Binding-site contacts:
Ligand atom C21 contacts residue TRP259 of chain 1.P at 3.2 Å (hydrophobic).
Ligand atom C23 contacts residue TRP259 of chain 1.P at 4.2 Å (hydrophobic).
Ligand atom C13 contacts residue TRP259 of chain 1.P at 4.4 Å (hydrophobic).
Ligand atom C20 contacts residue TRP258 of chain 1.P at 4.4 Å (hydrophobic).
Ligand atom C11 contacts residue TRP259 of chain 1.P at 3.9 Å (hydrophobic).
Ligand atom C1 contacts residue TRP116 of chain 1.P at 4.1 Å (hydrophobic).
Ligand atom O12 contacts residue TRP258 of chain 1.P at 3.0 Å (h-bond).
Ligand atom C2 contacts residue TRP116 of chain 1.P at 3.6 Å (hydrophobic).
Ligand atom C23 contacts residue TRP258 of chain 1.P at 3.9 Å (hydrophobic).
Ligand atom C8 contacts residue SER261 of chain 1.P at 4.5 Å.
Ligand atom O26 contacts residue VAL254 of chain 1.P at 3.9 Å.
Ligand atom C3 contacts residue PRO117 of chain 1.P at 4.2 Å (hydrophobic).
Ligand atom O12 contacts residue TRP259 of chain 1.P at 2.2 Å (h-bond).
Ligand atom C14 contacts residue SER261 of chain 1.P at 4.5 Å.
Ligand atom C13 contacts residue TRP258 of chain 1.P at 4.2 Å (hydrophobic).
Ligand atom C20 contacts residue TRP259 of chain 1.P at 4.3 Å (hydrophobic).
Ligand atom O3 contacts residue PRO117 of chain 1.P at 3.3 Å.
Ligand atom O25 contacts residue TRP258 of chain 1.P at 3.2 Å.
Ligand atom C3 contacts residue SER261 of chain 1.P at 3.7 Å.
Ligand atom C17 contacts residue TRP258 of chain 1.P at 3.7 Å (hydrophobic).
Ligand atom O12 contacts residue SER261 of chain 1.P at 3.4 Å (h-bond).
Ligand atom C14 contacts residue TRP258 of chain 1.P at 4.2 Å (hydrophobic).
Ligand atom C24 contacts residue TRP258 of chain 1.P at 3.9 Å (hydrophobic).
Ligand atom C16 contacts residue TRP258 of chain 1.P at 3.3 Å (hydrophobic).
Ligand atom C15 contacts residue TRP258 of chain 1.P at 4.4 Å (hydrophobic).
Ligand atom C4 contacts residue SER261 of chain 1.P at 3.8 Å.
Ligand atom C2 contacts residue SER261 of chain 1.P at 3.9 Å.
Ligand atom C2 contacts residue PRO117 of chain 1.P at 4.0 Å (hydrophobic).
Ligand atom C10 contacts residue SER261 of chain 1.P at 4.2 Å.
Ligand atom C9 contacts residue SER261 of chain 1.P at 3.6 Å.
Ligand atom C12 contacts residue TRP259 of chain 1.P at 3.1 Å (hydrophobic).
Ligand atom C22 contacts residue TRP258 of chain 1.P at 3.5 Å (hydrophobic).
Ligand atom O26 contacts residue TRP258 of chain 1.P at 4.3 Å.
Ligand atom C12 contacts residue SER261 of chain 1.P at 4.4 Å.
Ligand atom C12 contacts residue TRP258 of chain 1.P at 4.1 Å (hydrophobic).
Ligand atom C1 contacts residue SER261 of chain 1.P at 3.8 Å.
Ligand atom O3 contacts residue SER261 of chain 1.P at 2.7 Å (h-bond).
Ligand atom O12 contacts residue GLY260 of chain 1.P at 3.9 Å.
Ligand atom C17 contacts residue TRP259 of chain 1.P at 4.0 Å (hydrophobic).
Ligand atom C11 contacts residue SER261 of chain 1.P at 4.2 Å.

This protein binds this small molecule.
Small molecule (SMILES): C[C@H](CCC(=O)O)[C@H]1CC[C@H]2[C@@H]3[C@H](O)C[C@@H]4C[C@H](O)CC[C@]4(C)[C@H]3C[C@H](O)[C@]12C

Sequence of chain 1.P:
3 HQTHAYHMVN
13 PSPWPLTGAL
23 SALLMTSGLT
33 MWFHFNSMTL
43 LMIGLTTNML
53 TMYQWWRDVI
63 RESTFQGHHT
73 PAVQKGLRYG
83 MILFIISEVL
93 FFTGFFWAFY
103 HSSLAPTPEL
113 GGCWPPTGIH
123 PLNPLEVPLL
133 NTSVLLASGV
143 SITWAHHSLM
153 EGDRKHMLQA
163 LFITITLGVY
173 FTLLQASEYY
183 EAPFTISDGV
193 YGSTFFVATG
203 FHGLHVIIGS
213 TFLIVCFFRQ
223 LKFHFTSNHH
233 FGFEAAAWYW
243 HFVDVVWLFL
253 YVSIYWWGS